A small-molecule ligand and the protein it binds are described below.
Small molecule (SMILES): CC(C)[C@H](N)C(=O)O

Sequence of chain 1.A:
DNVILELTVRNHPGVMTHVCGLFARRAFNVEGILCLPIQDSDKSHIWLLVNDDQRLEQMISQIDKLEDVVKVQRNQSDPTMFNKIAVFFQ

Binding-site contacts:
Ligand atom C contacts residue GLY22 of chain 1.B at 3.9 Å.
Ligand atom OXT contacts residue ASN37 of chain 1.A at 3.3 Å (h-bond).
Ligand atom CG2 contacts residue ILE41 of chain 1.A at 4.0 Å (hydrophobic).
Ligand atom CG2 contacts residue MET24 of chain 1.B at 3.8 Å (hydrophobic).
Ligand atom C contacts residue MET24 of chain 1.B at 4.0 Å (hydrophobic).
Ligand atom CA contacts residue VAL23 of chain 1.B at 4.1 Å (hydrophobic).
Ligand atom N contacts residue ASN19 of chain 1.B at 2.8 Å (h-bond).
Ligand atom CB contacts residue MET24 of chain 1.B at 4.0 Å (hydrophobic).
Ligand atom OXT contacts residue VAL38 of chain 1.A at 3.0 Å (h-bond).
Ligand atom CB contacts residue CYS43 of chain 1.B at 4.3 Å (hydrophobic).
Ligand atom C contacts residue ASN37 of chain 1.A at 3.8 Å.
Ligand atom CA contacts residue VAL38 of chain 1.A at 3.7 Å (hydrophobic).
Ligand atom CG2 contacts residue CYS43 of chain 1.B at 3.7 Å (hydrophobic).
Ligand atom OXT contacts residue GLY22 of chain 1.B at 3.9 Å.
Ligand atom C contacts residue VAL23 of chain 1.B at 3.9 Å (hydrophobic).
Ligand atom C contacts residue PRO21 of chain 1.B at 4.1 Å (hydrophobic).
Ligand atom O contacts residue GLY22 of chain 1.B at 3.4 Å (h-bond).
Ligand atom O contacts residue PRO21 of chain 1.B at 4.1 Å.
Ligand atom C contacts residue VAL38 of chain 1.A at 4.1 Å (hydrophobic).
Ligand atom N contacts residue VAL38 of chain 1.A at 2.6 Å (h-bond).
Ligand atom OXT contacts residue PRO21 of chain 1.B at 3.7 Å.
Ligand atom CB contacts residue VAL23 of chain 1.B at 4.1 Å (hydrophobic).
Ligand atom OXT contacts residue HIS20 of chain 1.B at 3.7 Å.
Ligand atom CA contacts residue ASN19 of chain 1.B at 4.0 Å.
Ligand atom CG1 contacts residue SER52 of chain 1.B at 4.0 Å.
Ligand atom N contacts residue HIS20 of chain 1.B at 3.7 Å.
Ligand atom CA contacts residue HIS20 of chain 1.B at 3.2 Å.
Ligand atom N contacts residue ASN37 of chain 1.A at 2.8 Å (h-bond).
Ligand atom CG1 contacts residue ASN19 of chain 1.B at 3.9 Å.
Ligand atom CG1 contacts residue CYS43 of chain 1.B at 3.7 Å (hydrophobic).
Ligand atom CA contacts residue ASN37 of chain 1.A at 3.6 Å.
Ligand atom O contacts residue HIS20 of chain 1.B at 3.6 Å (h-bond).
Ligand atom OXT contacts residue PHE36 of chain 1.A at 4.4 Å.
Ligand atom CG1 contacts residue VAL17 of chain 1.B at 3.9 Å (hydrophobic).
Ligand atom CG1 contacts residue ARG18 of chain 1.B at 4.0 Å.
Ligand atom CB contacts residue VAL38 of chain 1.A at 4.0 Å (hydrophobic).
Ligand atom CG2 contacts residue VAL38 of chain 1.A at 3.5 Å (hydrophobic).
Ligand atom C contacts residue HIS20 of chain 1.B at 3.2 Å.
Ligand atom O contacts residue VAL23 of chain 1.B at 3.0 Å (h-bond).
Ligand atom O contacts residue MET24 of chain 1.B at 2.9 Å (h-bond).

Sequence of chain 1.B:
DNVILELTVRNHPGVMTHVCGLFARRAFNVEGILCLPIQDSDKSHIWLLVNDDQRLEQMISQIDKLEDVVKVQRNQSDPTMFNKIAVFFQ